Binding-site contacts:
Ligand atom O02 contacts residue ILE133 of chain 1.B at 3.8 Å.
Ligand atom N29 contacts residue PHE114 of chain 1.B at 3.8 Å.
Ligand atom CL12 contacts residue CYS56 of chain 1.B at 3.5 Å.
Ligand atom F23 contacts residue LEU132 of chain 1.B at 3.3 Å.
Ligand atom F43 contacts residue GLN22 of chain 1.B at 2.9 Å.
Ligand atom O26 contacts residue HIS59 of chain 1.B at 3.5 Å.
Ligand atom C27 contacts residue HIS59 of chain 1.B at 3.5 Å.
Ligand atom F42 contacts residue MET101 of chain 1.B at 3.6 Å.
Ligand atom C01 contacts residue PHE124 of chain 1.B at 3.7 Å (hydrophobic).
Ligand atom C33 contacts residue GLN22 of chain 1.B at 3.1 Å.
Ligand atom C28 contacts residue HIS59 of chain 1.B at 3.6 Å.
Ligand atom C06 contacts residue PHE113 of chain 1.B at 3.6 Å (hydrophobic).
Ligand atom F24 contacts residue MET94 of chain 1.B at 3.2 Å.
Ligand atom CL12 contacts residue HIS59 of chain 1.B at 3.8 Å.
Ligand atom N04 contacts residue PHE124 of chain 1.B at 3.7 Å.
Ligand atom N29 contacts residue HIS59 of chain 1.B at 3.5 Å.
Ligand atom N32 contacts residue HIS59 of chain 1.B at 3.5 Å (h-bond).
Ligand atom C20 contacts residue ILE136 of chain 1.B at 3.5 Å (hydrophobic).
Ligand atom F41 contacts residue ARG100 of chain 1.B at 3.9 Å.
Ligand atom C36 contacts residue LEU23 of chain 1.B at 3.4 Å (hydrophobic).
Ligand atom C36 contacts residue ALA104 of chain 1.B at 3.9 Å (hydrophobic).
Ligand atom F41 contacts residue VAL97 of chain 1.B at 3.7 Å.
Ligand atom F42 contacts residue ARG100 of chain 1.B at 2.8 Å.
Ligand atom O02 contacts residue PHE124 of chain 1.B at 3.4 Å.
Ligand atom C28 contacts residue GLU115 of chain 1.B at 3.7 Å.
Ligand atom C18 contacts residue LEU60 of chain 1.B at 3.9 Å (hydrophobic).
Ligand atom C28 contacts residue PHE114 of chain 1.B at 3.7 Å (hydrophobic).
Ligand atom C30 contacts residue HIS59 of chain 1.B at 3.6 Å.
Ligand atom C35 contacts residue LEU23 of chain 1.B at 3.8 Å (hydrophobic).
Ligand atom C05 contacts residue MET101 of chain 1.B at 3.9 Å (hydrophobic).
Ligand atom N29 contacts residue GLU115 of chain 1.B at 2.9 Å (salt-bridge).
Ligand atom C40 contacts residue ARG100 of chain 1.B at 3.9 Å.
Ligand atom C06 contacts residue VAL112 of chain 1.B at 3.9 Å (hydrophobic).
Ligand atom C30 contacts residue GLU115 of chain 1.B at 3.9 Å.
Ligand atom F23 contacts residue ILE136 of chain 1.B at 3.4 Å.
Ligand atom C13 contacts residue PHE124 of chain 1.B at 3.8 Å (hydrophobic).
Ligand atom C07 contacts residue PHE113 of chain 1.B at 3.4 Å (hydrophobic).
Ligand atom C19 contacts residue ILE136 of chain 1.B at 3.4 Å (hydrophobic).
Ligand atom C01 contacts residue PHE137 of chain 1.B at 3.5 Å (hydrophobic).
Ligand atom C03 contacts residue PHE124 of chain 1.B at 3.5 Å (hydrophobic).

Sequence of chain 1.B:
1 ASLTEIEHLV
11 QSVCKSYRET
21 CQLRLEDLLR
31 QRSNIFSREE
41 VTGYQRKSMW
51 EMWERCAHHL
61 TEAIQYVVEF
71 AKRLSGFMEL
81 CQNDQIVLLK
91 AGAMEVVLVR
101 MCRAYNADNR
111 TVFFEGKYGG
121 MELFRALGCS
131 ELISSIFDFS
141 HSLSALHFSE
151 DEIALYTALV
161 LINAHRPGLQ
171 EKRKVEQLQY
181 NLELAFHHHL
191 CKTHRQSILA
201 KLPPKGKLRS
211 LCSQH

The small molecule below binds the protein below.
Small molecule (SMILES): COc1nc2ccc([C@](O)(c3ccnc(C(F)(F)F)c3)c3cnc(C)n3C)cc2c(Cl)c1CN1CCC(C(F)(F)F)CC1